The protein below binds the small molecule below.
Small molecule (SMILES): CC(=O)N[C@@H]1[C@@H](O)[C@H](O)[C@@H](CO)O[C@H]1O

Binding-site contacts:
Ligand atom N2 contacts residue ASN161 of chain 1.C at 2.8 Å (h-bond).
Ligand atom C2 contacts residue ASN161 of chain 1.C at 2.5 Å.
Ligand atom C1 contacts residue GLU129 of chain 1.C at 3.8 Å.
Ligand atom O6 contacts residue ASN160 of chain 1.C at 4.2 Å.
Ligand atom O7 contacts residue ASN161 of chain 1.C at 3.1 Å.
Ligand atom C3 contacts residue ASN161 of chain 1.C at 3.8 Å.
Ligand atom C8 contacts residue ASN161 of chain 1.C at 4.3 Å.
Ligand atom C7 contacts residue ASN161 of chain 1.C at 3.2 Å.
Ligand atom C5 contacts residue ASN161 of chain 1.C at 3.7 Å.
Ligand atom C4 contacts residue ASN161 of chain 1.C at 4.3 Å.
Ligand atom C1 contacts residue ASN161 of chain 1.C at 1.4 Å.
Ligand atom O5 contacts residue ASN161 of chain 1.C at 2.4 Å (h-bond).

Sequence of chain 1.C:
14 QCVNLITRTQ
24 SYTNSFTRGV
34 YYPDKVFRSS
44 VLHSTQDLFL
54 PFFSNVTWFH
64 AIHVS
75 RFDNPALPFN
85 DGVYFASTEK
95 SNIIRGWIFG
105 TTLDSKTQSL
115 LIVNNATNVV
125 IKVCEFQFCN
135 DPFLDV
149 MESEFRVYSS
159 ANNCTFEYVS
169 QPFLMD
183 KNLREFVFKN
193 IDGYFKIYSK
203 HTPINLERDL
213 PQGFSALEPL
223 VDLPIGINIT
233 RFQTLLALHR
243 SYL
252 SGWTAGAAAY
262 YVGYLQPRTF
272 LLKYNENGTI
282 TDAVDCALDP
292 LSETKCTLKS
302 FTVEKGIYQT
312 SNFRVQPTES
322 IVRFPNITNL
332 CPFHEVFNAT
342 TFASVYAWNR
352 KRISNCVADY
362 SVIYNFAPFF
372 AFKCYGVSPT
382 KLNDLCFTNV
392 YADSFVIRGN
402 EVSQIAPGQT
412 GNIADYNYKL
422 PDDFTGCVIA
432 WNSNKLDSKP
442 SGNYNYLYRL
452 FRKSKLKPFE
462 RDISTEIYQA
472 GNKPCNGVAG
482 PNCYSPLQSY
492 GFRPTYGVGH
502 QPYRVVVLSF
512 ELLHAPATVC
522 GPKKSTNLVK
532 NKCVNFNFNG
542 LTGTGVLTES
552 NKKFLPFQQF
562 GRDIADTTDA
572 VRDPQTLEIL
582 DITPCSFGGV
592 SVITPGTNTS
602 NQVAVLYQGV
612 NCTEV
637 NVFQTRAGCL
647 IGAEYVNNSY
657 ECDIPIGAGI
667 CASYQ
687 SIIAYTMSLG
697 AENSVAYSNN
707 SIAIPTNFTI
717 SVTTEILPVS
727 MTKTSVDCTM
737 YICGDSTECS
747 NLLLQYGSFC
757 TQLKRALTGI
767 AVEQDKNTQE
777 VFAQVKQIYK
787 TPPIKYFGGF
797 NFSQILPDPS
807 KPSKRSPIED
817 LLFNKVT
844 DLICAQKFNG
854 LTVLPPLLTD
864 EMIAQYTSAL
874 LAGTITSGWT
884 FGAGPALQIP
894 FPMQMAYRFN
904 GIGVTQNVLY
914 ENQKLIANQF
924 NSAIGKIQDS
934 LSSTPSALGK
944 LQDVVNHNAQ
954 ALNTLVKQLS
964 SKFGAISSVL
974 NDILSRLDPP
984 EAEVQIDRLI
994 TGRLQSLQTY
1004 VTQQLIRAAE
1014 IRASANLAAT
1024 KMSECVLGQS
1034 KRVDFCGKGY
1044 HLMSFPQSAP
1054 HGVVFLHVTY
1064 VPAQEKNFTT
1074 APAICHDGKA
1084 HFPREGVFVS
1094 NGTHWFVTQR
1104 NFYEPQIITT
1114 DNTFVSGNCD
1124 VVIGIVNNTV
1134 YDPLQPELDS